Sequence of chain 4.V:
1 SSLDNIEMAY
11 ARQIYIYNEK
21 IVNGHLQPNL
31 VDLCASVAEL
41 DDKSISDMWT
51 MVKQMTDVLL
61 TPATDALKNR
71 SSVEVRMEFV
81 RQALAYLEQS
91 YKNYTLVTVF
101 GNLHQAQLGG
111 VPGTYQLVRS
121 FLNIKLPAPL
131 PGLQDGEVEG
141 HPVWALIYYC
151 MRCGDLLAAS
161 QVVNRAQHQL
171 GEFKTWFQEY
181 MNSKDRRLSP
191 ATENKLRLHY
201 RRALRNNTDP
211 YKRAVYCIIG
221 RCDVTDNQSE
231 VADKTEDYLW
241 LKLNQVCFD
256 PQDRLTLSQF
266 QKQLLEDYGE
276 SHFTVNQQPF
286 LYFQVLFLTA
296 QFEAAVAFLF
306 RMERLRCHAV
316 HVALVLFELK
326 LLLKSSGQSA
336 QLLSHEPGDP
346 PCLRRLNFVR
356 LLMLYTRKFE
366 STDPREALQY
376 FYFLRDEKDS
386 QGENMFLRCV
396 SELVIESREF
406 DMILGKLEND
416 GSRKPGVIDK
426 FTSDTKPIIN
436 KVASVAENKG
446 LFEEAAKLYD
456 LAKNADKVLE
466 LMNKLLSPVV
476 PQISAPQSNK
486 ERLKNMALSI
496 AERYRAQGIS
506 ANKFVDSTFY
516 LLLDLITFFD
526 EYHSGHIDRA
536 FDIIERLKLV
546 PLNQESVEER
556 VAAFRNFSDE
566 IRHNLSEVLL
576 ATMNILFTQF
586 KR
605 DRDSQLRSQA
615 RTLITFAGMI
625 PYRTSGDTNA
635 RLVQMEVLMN

This small molecule binds to this protein.
Small molecule (SMILES): CC[C@H](C)[C@H](NC(=O)[C@H](CO)NC(=O)[C@H](CCCN=C(N)N)NC(=O)[C@@H](NC(=O)[C@@H]1CCCN1C(=O)[C@@H]1CCCN1C(=O)[C@H](C)N)C(C)C)C(=O)N[C@H](C=O)Cc1ccc(O)cc1

Binding-site contacts:
Ligand atom N contacts residue TYR273 of chain 4.V at 3.9 Å.
Ligand atom CD1 contacts residue TYR91 of chain 4.V at 3.9 Å (hydrophobic).
Ligand atom CD1 contacts residue TYR94 of chain 4.V at 3.5 Å (hydrophobic).
Ligand atom CG2 contacts residue LEU286 of chain 4.V at 3.7 Å (hydrophobic).
Ligand atom CD contacts residue TYR273 of chain 4.V at 3.3 Å (hydrophobic).
Ligand atom O contacts residue LEU286 of chain 4.V at 3.2 Å.
Ligand atom N contacts residue ASN227 of chain 4.V at 3.0 Å (h-bond).
Ligand atom CB contacts residue LEU286 of chain 4.V at 3.9 Å (hydrophobic).
Ligand atom C contacts residue THR235 of chain 4.V at 3.6 Å.
Ligand atom C contacts residue THR235 of chain 4.V at 3.6 Å.
Ligand atom CG contacts residue LYS234 of chain 4.V at 3.3 Å.
Ligand atom C contacts residue TYR94 of chain 4.V at 4.0 Å (hydrophobic).
Ligand atom CD contacts residue HIS277 of chain 4.V at 3.9 Å.
Ligand atom CG2 contacts residue PHE278 of chain 4.V at 3.7 Å (hydrophobic).
Ligand atom C contacts residue LEU286 of chain 4.V at 3.8 Å (hydrophobic).
Ligand atom CG contacts residue TYR273 of chain 4.V at 3.6 Å (hydrophobic).
Ligand atom O contacts residue THR235 of chain 4.V at 3.0 Å (h-bond).
Ligand atom C contacts residue ASN281 of chain 4.V at 3.8 Å.
Ligand atom N contacts residue THR235 of chain 4.V at 3.9 Å.
Ligand atom O contacts residue ASN281 of chain 4.V at 2.6 Å (h-bond).
Ligand atom CB contacts residue HIS277 of chain 4.V at 3.7 Å.
Ligand atom CG2 contacts residue HIS277 of chain 4.V at 3.3 Å.
Ligand atom CG2 contacts residue ASN281 of chain 4.V at 3.6 Å.
Ligand atom CG1 contacts residue VAL280 of chain 4.V at 4.0 Å (hydrophobic).
Ligand atom C contacts residue THR235 of chain 4.V at 3.6 Å.
Ligand atom O contacts residue ASN227 of chain 4.V at 3.6 Å.
Ligand atom CG contacts residue ASP233 of chain 4.V at 3.0 Å.
Ligand atom CB contacts residue ASP233 of chain 4.V at 3.0 Å.
Ligand atom O contacts residue HIS277 of chain 4.V at 3.4 Å.
Ligand atom C contacts residue ASN227 of chain 4.V at 3.5 Å.
Ligand atom CG2 contacts residue GLU236 of chain 4.V at 3.3 Å.
Ligand atom O contacts residue LYS234 of chain 4.V at 3.6 Å.
Ligand atom CG1 contacts residue TYR94 of chain 4.V at 3.8 Å (hydrophobic).
Ligand atom CA contacts residue THR235 of chain 4.V at 3.6 Å.
Ligand atom CA contacts residue ASN227 of chain 4.V at 3.7 Å.
Ligand atom CG contacts residue HIS277 of chain 4.V at 3.8 Å.
Ligand atom CB contacts residue TYR238 of chain 4.V at 3.6 Å (hydrophobic).
Ligand atom N contacts residue THR235 of chain 4.V at 3.5 Å (h-bond).
Ligand atom O contacts residue THR235 of chain 4.V at 3.1 Å (h-bond).
Ligand atom O contacts residue TYR94 of chain 4.V at 2.9 Å.